The small molecule below binds the protein below.
Small molecule (SMILES): CSCC[C@H](N)C(=O)O

Binding-site contacts:
Ligand atom CG contacts residue TYR44 of chain 1.B at 4.1 Å (hydrophobic).
Ligand atom CA contacts residue ASN175 of chain 1.B at 4.3 Å.
Ligand atom OXT contacts residue ASN175 of chain 1.B at 3.7 Å.
Ligand atom CE contacts residue TYR66 of chain 1.B at 3.3 Å (hydrophobic).
Ligand atom CE contacts residue PHE61 of chain 1.B at 3.9 Å (hydrophobic).
Ligand atom CA contacts residue TYR44 of chain 1.B at 3.9 Å (hydrophobic).
Ligand atom N contacts residue TYR44 of chain 1.B at 3.9 Å.
Ligand atom OXT contacts residue ARG119 of chain 1.B at 2.8 Å (salt-bridge).
Ligand atom O contacts residue TYR200 of chain 1.B at 4.1 Å.
Ligand atom SD contacts residue ASN116 of chain 1.B at 3.5 Å (h-bond).
Ligand atom CA contacts residue PHE61 of chain 1.B at 4.4 Å (hydrophobic).
Ligand atom CA contacts residue ARG119 of chain 1.B at 4.1 Å.
Ligand atom O contacts residue HIS63 of chain 1.B at 4.3 Å.
Ligand atom CG contacts residue PHE61 of chain 1.B at 3.3 Å (hydrophobic).
Ligand atom OXT contacts residue TYR87 of chain 1.B at 3.5 Å (h-bond).
Ligand atom O contacts residue ASN202 of chain 1.B at 3.0 Å (h-bond).
Ligand atom CB contacts residue ASN116 of chain 1.B at 4.4 Å.
Ligand atom CE contacts residue TYR44 of chain 1.B at 4.0 Å (hydrophobic).
Ligand atom C contacts residue ASN202 of chain 1.B at 4.0 Å.
Ligand atom CB contacts residue ARG119 of chain 1.B at 4.0 Å.
Ligand atom N contacts residue THR177 of chain 1.B at 3.4 Å (h-bond).
Ligand atom SD contacts residue TYR66 of chain 1.B at 3.6 Å.
Ligand atom CA contacts residue THR177 of chain 1.B at 4.2 Å.
Ligand atom C contacts residue ASN175 of chain 1.B at 4.4 Å.
Ligand atom CE contacts residue GLN62 of chain 1.B at 3.8 Å.
Ligand atom O contacts residue ARG119 of chain 1.B at 3.4 Å (salt-bridge).
Ligand atom CB contacts residue PHE61 of chain 1.B at 4.0 Å (hydrophobic).
Ligand atom N contacts residue PHE61 of chain 1.B at 3.5 Å (h-bond).
Ligand atom C contacts residue TYR87 of chain 1.B at 4.0 Å (hydrophobic).
Ligand atom CB contacts residue HIS63 of chain 1.B at 3.3 Å.
Ligand atom CB contacts residue ASN202 of chain 1.B at 4.0 Å.
Ligand atom N contacts residue GLU17 of chain 1.B at 4.0 Å.
Ligand atom SD contacts residue GLN62 of chain 1.B at 4.1 Å.
Ligand atom CG contacts residue GLN62 of chain 1.B at 3.9 Å.
Ligand atom CA contacts residue ASN202 of chain 1.B at 4.2 Å.
Ligand atom O contacts residue TYR87 of chain 1.B at 3.7 Å.
Ligand atom N contacts residue ASN202 of chain 1.B at 3.3 Å (h-bond).
Ligand atom CG contacts residue HIS63 of chain 1.B at 4.0 Å.
Ligand atom SD contacts residue HIS63 of chain 1.B at 3.4 Å (h-bond).
Ligand atom C contacts residue ARG119 of chain 1.B at 3.2 Å.

Sequence of chain 1.B:
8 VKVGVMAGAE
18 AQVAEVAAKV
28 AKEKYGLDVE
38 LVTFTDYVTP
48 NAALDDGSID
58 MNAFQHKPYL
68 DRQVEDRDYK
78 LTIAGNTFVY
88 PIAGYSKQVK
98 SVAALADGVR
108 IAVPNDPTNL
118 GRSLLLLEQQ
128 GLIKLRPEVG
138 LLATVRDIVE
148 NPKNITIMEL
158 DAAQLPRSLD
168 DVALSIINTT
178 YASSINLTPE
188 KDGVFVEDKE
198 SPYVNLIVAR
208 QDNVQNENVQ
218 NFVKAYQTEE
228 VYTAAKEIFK